Binding-site contacts:
Ligand atom O7 contacts residue ASN1134 of chain 1.C at 3.2 Å (h-bond).
Ligand atom N2 contacts residue ASN1134 of chain 1.C at 3.0 Å (h-bond).
Ligand atom C4 contacts residue ASN1134 of chain 1.C at 4.2 Å.
Ligand atom C7 contacts residue ASN1134 of chain 1.C at 3.3 Å.
Ligand atom O5 contacts residue ASN1134 of chain 1.C at 2.3 Å (h-bond).
Ligand atom C2 contacts residue ASN1134 of chain 1.C at 2.5 Å.
Ligand atom C5 contacts residue ASN1134 of chain 1.C at 3.7 Å.
Ligand atom C3 contacts residue ASN1134 of chain 1.C at 3.8 Å.
Ligand atom C1 contacts residue ASN1134 of chain 1.C at 1.4 Å.

Sequence of chain 1.C:
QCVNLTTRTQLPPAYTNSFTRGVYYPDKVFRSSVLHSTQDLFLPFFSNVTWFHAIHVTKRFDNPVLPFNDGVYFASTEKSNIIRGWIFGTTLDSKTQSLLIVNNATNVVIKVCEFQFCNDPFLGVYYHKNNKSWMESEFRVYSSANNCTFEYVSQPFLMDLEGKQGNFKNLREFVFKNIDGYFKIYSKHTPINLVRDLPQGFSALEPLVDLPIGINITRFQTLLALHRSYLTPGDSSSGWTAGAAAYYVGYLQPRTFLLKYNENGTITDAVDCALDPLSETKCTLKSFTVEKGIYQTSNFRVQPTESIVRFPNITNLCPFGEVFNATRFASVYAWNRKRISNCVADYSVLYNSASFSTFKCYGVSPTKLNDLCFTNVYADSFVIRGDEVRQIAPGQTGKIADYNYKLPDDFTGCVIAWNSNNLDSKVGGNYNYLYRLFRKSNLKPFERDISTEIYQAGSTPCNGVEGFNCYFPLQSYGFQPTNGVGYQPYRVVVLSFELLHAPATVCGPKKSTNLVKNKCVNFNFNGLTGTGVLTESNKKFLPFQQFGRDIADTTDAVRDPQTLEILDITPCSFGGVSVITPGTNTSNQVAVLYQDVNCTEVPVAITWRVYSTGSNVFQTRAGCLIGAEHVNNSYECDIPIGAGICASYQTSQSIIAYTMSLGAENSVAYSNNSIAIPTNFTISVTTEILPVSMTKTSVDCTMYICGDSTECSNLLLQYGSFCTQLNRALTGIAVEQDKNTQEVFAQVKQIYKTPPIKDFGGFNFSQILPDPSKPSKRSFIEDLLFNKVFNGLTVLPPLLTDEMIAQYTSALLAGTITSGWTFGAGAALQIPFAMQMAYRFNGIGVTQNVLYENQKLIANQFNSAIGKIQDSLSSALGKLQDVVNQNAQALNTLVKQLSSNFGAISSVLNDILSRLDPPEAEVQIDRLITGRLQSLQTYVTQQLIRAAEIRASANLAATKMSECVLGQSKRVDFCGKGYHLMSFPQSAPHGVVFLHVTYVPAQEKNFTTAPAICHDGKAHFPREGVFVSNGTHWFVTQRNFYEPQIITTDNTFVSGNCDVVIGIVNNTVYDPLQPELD

The protein below binds the small molecule below.
Small molecule (SMILES): CC(=O)N[C@@H]1[C@@H](O)[C@H](O)[C@@H](CO)O[C@H]1O